This protein binds this small molecule.
Small molecule (SMILES): CC(=O)N[C@@H]1[C@@H](O)[C@H](O)[C@@H](CO)O[C@H]1O

Binding-site contacts:
Ligand atom C7 contacts residue ASN1054 of chain 1.C at 3.3 Å.
Ligand atom C1 contacts residue ASN1054 of chain 1.C at 1.4 Å.
Ligand atom C5 contacts residue ALA686 of chain 1.C at 3.8 Å (hydrophobic).
Ligand atom C2 contacts residue ASN1054 of chain 1.C at 2.5 Å.
Ligand atom C3 contacts residue ASN1054 of chain 1.C at 3.8 Å.
Ligand atom C6 contacts residue ALA686 of chain 1.C at 3.8 Å (hydrophobic).
Ligand atom C8 contacts residue LYS1053 of chain 1.C at 4.1 Å.
Ligand atom C5 contacts residue ASN1054 of chain 1.C at 3.7 Å.
Ligand atom O7 contacts residue ASN1054 of chain 1.C at 3.3 Å (h-bond).
Ligand atom C4 contacts residue ASN1054 of chain 1.C at 4.2 Å.
Ligand atom C8 contacts residue GLU1052 of chain 1.C at 4.1 Å.
Ligand atom C8 contacts residue ASN1054 of chain 1.C at 4.0 Å.
Ligand atom N2 contacts residue ASN1054 of chain 1.C at 2.9 Å (h-bond).
Ligand atom O5 contacts residue ASN1054 of chain 1.C at 2.4 Å (h-bond).

Sequence of chain 1.C:
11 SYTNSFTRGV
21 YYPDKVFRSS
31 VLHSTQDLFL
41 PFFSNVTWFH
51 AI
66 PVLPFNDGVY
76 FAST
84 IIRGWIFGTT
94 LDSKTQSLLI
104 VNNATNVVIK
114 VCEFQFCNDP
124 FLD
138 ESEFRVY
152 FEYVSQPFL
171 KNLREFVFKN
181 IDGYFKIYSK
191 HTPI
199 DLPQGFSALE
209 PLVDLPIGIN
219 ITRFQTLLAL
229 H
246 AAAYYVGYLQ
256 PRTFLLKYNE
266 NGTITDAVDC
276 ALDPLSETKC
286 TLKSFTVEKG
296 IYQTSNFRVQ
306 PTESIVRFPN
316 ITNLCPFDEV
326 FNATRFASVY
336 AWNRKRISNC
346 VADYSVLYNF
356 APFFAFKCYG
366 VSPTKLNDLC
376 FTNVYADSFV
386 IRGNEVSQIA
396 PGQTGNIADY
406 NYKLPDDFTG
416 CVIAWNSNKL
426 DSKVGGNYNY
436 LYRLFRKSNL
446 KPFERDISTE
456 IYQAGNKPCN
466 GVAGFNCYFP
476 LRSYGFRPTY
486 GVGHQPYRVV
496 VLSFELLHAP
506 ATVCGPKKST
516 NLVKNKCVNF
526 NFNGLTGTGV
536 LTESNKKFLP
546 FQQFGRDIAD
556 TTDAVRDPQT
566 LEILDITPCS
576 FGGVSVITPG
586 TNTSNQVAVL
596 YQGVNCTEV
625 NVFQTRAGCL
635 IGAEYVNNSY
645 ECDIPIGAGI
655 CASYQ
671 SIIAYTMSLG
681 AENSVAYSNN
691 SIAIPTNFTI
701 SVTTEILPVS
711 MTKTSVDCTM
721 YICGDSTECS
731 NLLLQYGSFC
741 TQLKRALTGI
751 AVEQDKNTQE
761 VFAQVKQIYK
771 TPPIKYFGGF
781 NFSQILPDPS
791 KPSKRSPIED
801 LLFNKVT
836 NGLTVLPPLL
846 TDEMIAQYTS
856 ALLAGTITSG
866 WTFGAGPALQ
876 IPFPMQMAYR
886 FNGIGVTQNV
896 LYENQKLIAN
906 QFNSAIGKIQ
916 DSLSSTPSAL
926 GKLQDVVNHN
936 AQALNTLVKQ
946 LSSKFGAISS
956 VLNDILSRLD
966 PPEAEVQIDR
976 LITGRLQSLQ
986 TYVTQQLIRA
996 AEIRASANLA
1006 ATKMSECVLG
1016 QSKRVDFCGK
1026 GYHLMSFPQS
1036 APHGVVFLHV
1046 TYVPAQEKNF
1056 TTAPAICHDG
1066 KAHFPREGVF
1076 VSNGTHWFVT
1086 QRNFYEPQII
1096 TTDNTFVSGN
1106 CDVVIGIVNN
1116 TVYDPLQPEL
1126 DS